Sequence of chain 1.B:
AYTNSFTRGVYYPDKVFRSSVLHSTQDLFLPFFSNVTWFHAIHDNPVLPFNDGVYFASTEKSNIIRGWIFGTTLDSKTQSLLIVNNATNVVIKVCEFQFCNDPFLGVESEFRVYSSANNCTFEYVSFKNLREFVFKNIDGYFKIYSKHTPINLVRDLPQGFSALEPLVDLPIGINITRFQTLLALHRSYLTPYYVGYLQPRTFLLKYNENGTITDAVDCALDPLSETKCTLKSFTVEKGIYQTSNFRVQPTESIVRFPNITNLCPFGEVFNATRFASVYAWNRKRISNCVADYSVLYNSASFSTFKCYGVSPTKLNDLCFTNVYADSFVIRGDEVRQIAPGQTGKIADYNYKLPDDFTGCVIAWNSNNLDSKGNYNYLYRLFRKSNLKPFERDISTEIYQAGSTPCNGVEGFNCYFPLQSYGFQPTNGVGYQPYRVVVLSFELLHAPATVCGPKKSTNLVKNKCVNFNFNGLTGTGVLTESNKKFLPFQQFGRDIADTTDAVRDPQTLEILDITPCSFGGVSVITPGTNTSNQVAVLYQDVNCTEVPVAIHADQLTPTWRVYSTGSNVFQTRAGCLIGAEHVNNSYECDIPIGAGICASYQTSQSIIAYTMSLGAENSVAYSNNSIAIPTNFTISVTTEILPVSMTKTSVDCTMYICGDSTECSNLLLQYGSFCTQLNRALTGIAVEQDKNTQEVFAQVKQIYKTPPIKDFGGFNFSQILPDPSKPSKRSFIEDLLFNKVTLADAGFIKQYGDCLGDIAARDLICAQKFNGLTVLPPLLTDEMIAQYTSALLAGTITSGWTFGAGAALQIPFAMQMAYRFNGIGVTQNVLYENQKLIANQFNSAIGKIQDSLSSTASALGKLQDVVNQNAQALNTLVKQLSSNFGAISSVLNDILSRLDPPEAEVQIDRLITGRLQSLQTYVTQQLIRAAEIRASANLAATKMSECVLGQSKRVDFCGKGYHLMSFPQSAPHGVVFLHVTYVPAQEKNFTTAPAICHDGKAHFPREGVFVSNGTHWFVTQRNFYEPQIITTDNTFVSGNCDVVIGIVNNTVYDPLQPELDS

Binding-site contacts:
Ligand atom O7 contacts residue GLY326 of chain 1.B at 3.2 Å (h-bond).
Ligand atom C8 contacts residue GLY326 of chain 1.B at 3.8 Å.
Ligand atom C5 contacts residue ASN330 of chain 1.B at 3.7 Å.
Ligand atom C7 contacts residue GLY326 of chain 1.B at 3.5 Å.
Ligand atom N2 contacts residue GLY326 of chain 1.B at 4.3 Å.
Ligand atom O5 contacts residue ASN330 of chain 1.B at 2.4 Å (h-bond).
Ligand atom N2 contacts residue ASN330 of chain 1.B at 2.9 Å (h-bond).
Ligand atom C8 contacts residue ASN330 of chain 1.B at 4.2 Å.
Ligand atom C2 contacts residue ASN330 of chain 1.B at 2.5 Å.
Ligand atom O7 contacts residue PHE325 of chain 1.B at 3.4 Å.
Ligand atom C1 contacts residue ASN330 of chain 1.B at 1.4 Å.
Ligand atom C4 contacts residue ASN330 of chain 1.B at 4.2 Å.
Ligand atom C7 contacts residue PHE325 of chain 1.B at 4.3 Å (hydrophobic).
Ligand atom C7 contacts residue ASN330 of chain 1.B at 3.8 Å.
Ligand atom C3 contacts residue ASN330 of chain 1.B at 3.8 Å.

This small molecule binds to this protein.
Small molecule (SMILES): CC(=O)N[C@@H]1[C@@H](O)[C@H](O)[C@@H](CO)O[C@H]1O